The small molecule below binds the protein below.
Small molecule (SMILES): CC(=O)N[C@@H]1[C@@H](O)[C@H](O)[C@@H](CO)O[C@H]1O

Sequence of chain 1.A:
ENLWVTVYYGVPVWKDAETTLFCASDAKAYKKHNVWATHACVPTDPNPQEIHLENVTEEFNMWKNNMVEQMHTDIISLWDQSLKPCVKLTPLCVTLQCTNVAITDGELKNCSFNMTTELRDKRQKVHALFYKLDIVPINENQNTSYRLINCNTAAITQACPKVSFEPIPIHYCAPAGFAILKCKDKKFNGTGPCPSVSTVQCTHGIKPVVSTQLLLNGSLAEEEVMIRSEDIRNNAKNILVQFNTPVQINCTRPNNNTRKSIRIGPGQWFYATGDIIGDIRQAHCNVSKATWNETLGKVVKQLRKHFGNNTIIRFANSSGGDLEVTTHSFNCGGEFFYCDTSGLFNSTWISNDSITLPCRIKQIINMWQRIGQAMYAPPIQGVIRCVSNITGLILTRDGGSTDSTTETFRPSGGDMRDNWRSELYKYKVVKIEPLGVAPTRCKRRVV

Binding-site contacts:
Ligand atom O7 contacts residue ASN325 of chain 1.A at 2.7 Å (h-bond).
Ligand atom C8 contacts residue SER326 of chain 1.A at 3.5 Å.
Ligand atom N2 contacts residue SER326 of chain 1.A at 4.1 Å.
Ligand atom C7 contacts residue ASN325 of chain 1.A at 3.1 Å.
Ligand atom O7 contacts residue SER350 of chain 1.A at 3.2 Å (h-bond).
Ligand atom C8 contacts residue ASN325 of chain 1.A at 4.4 Å.
Ligand atom C1 contacts residue ASN325 of chain 1.A at 1.4 Å.
Ligand atom O7 contacts residue SER326 of chain 1.A at 4.0 Å.
Ligand atom C4 contacts residue ASN325 of chain 1.A at 4.2 Å.
Ligand atom C3 contacts residue ASN325 of chain 1.A at 3.8 Å.
Ligand atom O5 contacts residue SER350 of chain 1.A at 4.4 Å.
Ligand atom C7 contacts residue SER350 of chain 1.A at 4.3 Å.
Ligand atom C5 contacts residue ASN325 of chain 1.A at 3.6 Å.
Ligand atom C2 contacts residue ASN325 of chain 1.A at 2.4 Å.
Ligand atom C8 contacts residue THR334 of chain 1.A at 4.1 Å.
Ligand atom C1 contacts residue SER350 of chain 1.A at 4.1 Å.
Ligand atom N2 contacts residue ASN325 of chain 1.A at 3.0 Å (h-bond).
Ligand atom C2 contacts residue SER350 of chain 1.A at 4.2 Å.
Ligand atom O5 contacts residue ASN325 of chain 1.A at 2.3 Å (h-bond).
Ligand atom C7 contacts residue ASP348 of chain 1.A at 4.2 Å.
Ligand atom C7 contacts residue SER326 of chain 1.A at 3.7 Å.
Ligand atom O7 contacts residue ASP348 of chain 1.A at 3.2 Å (salt-bridge).